Sequence of chain 1.E:
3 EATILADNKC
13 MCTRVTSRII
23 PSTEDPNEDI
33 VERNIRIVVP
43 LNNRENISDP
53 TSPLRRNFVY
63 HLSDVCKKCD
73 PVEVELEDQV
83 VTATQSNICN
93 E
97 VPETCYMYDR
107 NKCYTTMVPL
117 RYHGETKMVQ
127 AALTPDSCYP

Binding-site contacts:
Ligand atom O4 contacts residue SER50 of chain 1.E at 4.0 Å.
Ligand atom O5 contacts residue ASP51 of chain 1.E at 3.6 Å.
Ligand atom N2 contacts residue SER50 of chain 1.E at 3.9 Å.
Ligand atom O5 contacts residue ASN48 of chain 1.E at 2.2 Å (h-bond).
Ligand atom C2 contacts residue SER50 of chain 1.E at 3.1 Å.
Ligand atom C5 contacts residue SER50 of chain 1.E at 2.6 Å.
Ligand atom C1 contacts residue ASP51 of chain 1.E at 4.0 Å.
Ligand atom C4 contacts residue SER50 of chain 1.E at 3.5 Å.
Ligand atom C6 contacts residue SER50 of chain 1.E at 3.9 Å.
Ligand atom C7 contacts residue ASN48 of chain 1.E at 3.6 Å.
Ligand atom C5 contacts residue ASN48 of chain 1.E at 3.6 Å.
Ligand atom C8 contacts residue GLU99 of chain 1.E at 4.1 Å.
Ligand atom C4 contacts residue ASN48 of chain 1.E at 4.4 Å.
Ligand atom O5 contacts residue SER50 of chain 1.E at 2.2 Å (h-bond).
Ligand atom C8 contacts residue THR100 of chain 1.E at 4.1 Å.
Ligand atom C3 contacts residue ASN48 of chain 1.E at 3.9 Å.
Ligand atom C8 contacts residue ASN48 of chain 1.E at 4.0 Å.
Ligand atom C3 contacts residue SER50 of chain 1.E at 3.5 Å.
Ligand atom C2 contacts residue ASN48 of chain 1.E at 2.6 Å.
Ligand atom N2 contacts residue ASN48 of chain 1.E at 3.1 Å (h-bond).
Ligand atom C6 contacts residue ASP51 of chain 1.E at 3.7 Å.
Ligand atom O7 contacts residue ASN48 of chain 1.E at 4.1 Å.
Ligand atom C1 contacts residue ASN48 of chain 1.E at 1.5 Å.
Ligand atom C5 contacts residue ASP51 of chain 1.E at 4.1 Å.
Ligand atom C1 contacts residue SER50 of chain 1.E at 1.6 Å.
Ligand atom O3 contacts residue PRO98 of chain 1.E at 4.4 Å.
Ligand atom C8 contacts residue PRO98 of chain 1.E at 4.2 Å (hydrophobic).

The protein below binds the small molecule below.
Small molecule (SMILES): CC(=O)N[C@H]1[C@H](O[C@H]2[C@H](O)[C@@H](NC(C)=O)CO[C@@H]2CO)O[C@H](CO)[C@@H](O)[C@@H]1O